The protein below binds the small molecule below.
Small molecule (SMILES): CC(=O)N[C@H]1CO[C@H](CO[C@@H]2O[C@@H](C)[C@@H](O)[C@@H](O)[C@@H]2O)[C@@H](O)[C@@H]1O

Sequence of chain 1.A:
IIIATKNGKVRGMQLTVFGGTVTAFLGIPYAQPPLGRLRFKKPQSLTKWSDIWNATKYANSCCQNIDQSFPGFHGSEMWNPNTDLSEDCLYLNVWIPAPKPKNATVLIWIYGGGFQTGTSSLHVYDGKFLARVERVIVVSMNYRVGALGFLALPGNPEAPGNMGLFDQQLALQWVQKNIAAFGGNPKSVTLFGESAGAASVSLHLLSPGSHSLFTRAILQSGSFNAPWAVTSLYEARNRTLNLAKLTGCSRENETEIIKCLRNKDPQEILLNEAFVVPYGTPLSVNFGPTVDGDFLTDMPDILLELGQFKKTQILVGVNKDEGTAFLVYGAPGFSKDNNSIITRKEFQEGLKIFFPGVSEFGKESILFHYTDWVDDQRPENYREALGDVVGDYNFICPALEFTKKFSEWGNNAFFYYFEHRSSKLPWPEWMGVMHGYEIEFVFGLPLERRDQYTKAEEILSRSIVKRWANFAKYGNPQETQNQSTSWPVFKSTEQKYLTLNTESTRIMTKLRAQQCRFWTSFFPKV

Binding-site contacts:
Ligand atom C5 contacts residue ASN485 of chain 1.A at 3.7 Å.
Ligand atom C6 contacts residue ASN485 of chain 1.A at 3.5 Å.
Ligand atom C7 contacts residue ARG465 of chain 1.A at 3.9 Å.
Ligand atom O5 contacts residue ASN485 of chain 1.A at 2.4 Å (h-bond).
Ligand atom O7 contacts residue GLU482 of chain 1.A at 4.4 Å.
Ligand atom C2 contacts residue ASN485 of chain 1.A at 2.5 Å.
Ligand atom C7 contacts residue ASN485 of chain 1.A at 3.4 Å.
Ligand atom C1 contacts residue ASN485 of chain 1.A at 1.5 Å.
Ligand atom O7 contacts residue ARG465 of chain 1.A at 3.6 Å.
Ligand atom N2 contacts residue ARG465 of chain 1.A at 4.2 Å.
Ligand atom C8 contacts residue ARG465 of chain 1.A at 4.2 Å.
Ligand atom C5 contacts residue ASN485 of chain 1.A at 3.6 Å.
Ligand atom C8 contacts residue GLU482 of chain 1.A at 3.4 Å.
Ligand atom C8 contacts residue LYS469 of chain 1.A at 3.7 Å.
Ligand atom C3 contacts residue ASN485 of chain 1.A at 3.9 Å.
Ligand atom C4 contacts residue ASN485 of chain 1.A at 4.3 Å.
Ligand atom N2 contacts residue ASN485 of chain 1.A at 3.0 Å (h-bond).
Ligand atom O7 contacts residue ASN485 of chain 1.A at 3.4 Å (h-bond).
Ligand atom C2 contacts residue ARG465 of chain 1.A at 4.4 Å.
Ligand atom O3 contacts residue ARG465 of chain 1.A at 3.4 Å (salt-bridge).
Ligand atom O7 contacts residue SER466 of chain 1.A at 4.3 Å.
Ligand atom C7 contacts residue GLU482 of chain 1.A at 4.0 Å.